This protein binds this small molecule.
Small molecule (SMILES): CCO[PH](=O)N(C)C

Sequence of chain 1.A:
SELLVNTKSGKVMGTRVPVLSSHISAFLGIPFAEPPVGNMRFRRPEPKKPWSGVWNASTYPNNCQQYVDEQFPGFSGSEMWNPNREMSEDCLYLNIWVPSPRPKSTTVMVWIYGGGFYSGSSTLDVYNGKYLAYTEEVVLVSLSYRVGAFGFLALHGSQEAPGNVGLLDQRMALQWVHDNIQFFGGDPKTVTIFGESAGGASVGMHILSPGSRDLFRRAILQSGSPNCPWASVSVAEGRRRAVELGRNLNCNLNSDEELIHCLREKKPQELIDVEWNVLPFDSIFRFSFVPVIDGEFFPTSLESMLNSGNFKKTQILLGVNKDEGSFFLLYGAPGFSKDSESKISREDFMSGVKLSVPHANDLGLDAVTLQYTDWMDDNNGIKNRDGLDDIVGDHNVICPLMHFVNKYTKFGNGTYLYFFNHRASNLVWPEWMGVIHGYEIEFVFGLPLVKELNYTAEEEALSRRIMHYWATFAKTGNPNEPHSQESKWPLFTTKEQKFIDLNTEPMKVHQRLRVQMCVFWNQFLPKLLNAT

Binding-site contacts:
Ligand atom O1 contacts residue PEG1 of chain 1.K at 3.9 Å.
Ligand atom C3 contacts residue PEG1 of chain 1.K at 4.2 Å.
Ligand atom C4 contacts residue PEG1 of chain 1.K at 3.9 Å.
Ligand atom C2 contacts residue TRP233 of chain 1.A at 3.5 Å (hydrophobic).
Ligand atom C1 contacts residue PHE288 of chain 1.A at 4.0 Å (hydrophobic).
Ligand atom O2 contacts residue GLY119 of chain 1.A at 4.3 Å.
Ligand atom O2 contacts residue PHE331 of chain 1.A at 4.3 Å.
Ligand atom P1 contacts residue SER200 of chain 1.A at 1.6 Å.
Ligand atom P1 contacts residue GLY119 of chain 1.A at 3.8 Å.
Ligand atom C3 contacts residue PHE331 of chain 1.A at 3.4 Å (hydrophobic).
Ligand atom O2 contacts residue PEG1 of chain 1.K at 3.2 Å (h-bond).
Ligand atom O2 contacts residue HIS440 of chain 1.A at 3.0 Å.
Ligand atom C3 contacts residue GLY119 of chain 1.A at 4.2 Å.
Ligand atom C2 contacts residue PHE288 of chain 1.A at 3.5 Å (hydrophobic).
Ligand atom C4 contacts residue GLY119 of chain 1.A at 3.8 Å.
Ligand atom P1 contacts residue PEG1 of chain 1.K at 3.9 Å.
Ligand atom C4 contacts residue GLY118 of chain 1.A at 3.6 Å.
Ligand atom O2 contacts residue GLY118 of chain 1.A at 4.2 Å.
Ligand atom O1 contacts residue GLY119 of chain 1.A at 2.7 Å (h-bond).
Ligand atom N1 contacts residue PHE288 of chain 1.A at 4.1 Å.
Ligand atom O1 contacts residue SER200 of chain 1.A at 2.5 Å (h-bond).
Ligand atom O1 contacts residue ALA201 of chain 1.A at 3.0 Å (h-bond).
Ligand atom N1 contacts residue GLY119 of chain 1.A at 4.3 Å.
Ligand atom P1 contacts residue ALA201 of chain 1.A at 3.7 Å.
Ligand atom O1 contacts residue GLY118 of chain 1.A at 2.9 Å (h-bond).
Ligand atom C4 contacts residue TYR121 of chain 1.A at 4.1 Å (hydrophobic).
Ligand atom O2 contacts residue SER200 of chain 1.A at 2.6 Å (h-bond).
Ligand atom C1 contacts residue PHE290 of chain 1.A at 3.3 Å (hydrophobic).
Ligand atom C1 contacts residue GLY119 of chain 1.A at 3.5 Å.
Ligand atom C1 contacts residue TRP233 of chain 1.A at 3.8 Å (hydrophobic).
Ligand atom C3 contacts residue HIS440 of chain 1.A at 3.5 Å.
Ligand atom C3 contacts residue SER200 of chain 1.A at 3.9 Å.
Ligand atom C2 contacts residue SER200 of chain 1.A at 2.6 Å.
Ligand atom N1 contacts residue PHE331 of chain 1.A at 4.0 Å.
Ligand atom O1 contacts residue GLY117 of chain 1.A at 3.9 Å.
Ligand atom N1 contacts residue TRP233 of chain 1.A at 4.3 Å.
Ligand atom P1 contacts residue GLY118 of chain 1.A at 4.0 Å.
Ligand atom N1 contacts residue SER200 of chain 1.A at 2.4 Å (h-bond).
Ligand atom P1 contacts residue HIS440 of chain 1.A at 4.1 Å.
Ligand atom C1 contacts residue SER200 of chain 1.A at 3.6 Å.